Sequence of chain 2.A:
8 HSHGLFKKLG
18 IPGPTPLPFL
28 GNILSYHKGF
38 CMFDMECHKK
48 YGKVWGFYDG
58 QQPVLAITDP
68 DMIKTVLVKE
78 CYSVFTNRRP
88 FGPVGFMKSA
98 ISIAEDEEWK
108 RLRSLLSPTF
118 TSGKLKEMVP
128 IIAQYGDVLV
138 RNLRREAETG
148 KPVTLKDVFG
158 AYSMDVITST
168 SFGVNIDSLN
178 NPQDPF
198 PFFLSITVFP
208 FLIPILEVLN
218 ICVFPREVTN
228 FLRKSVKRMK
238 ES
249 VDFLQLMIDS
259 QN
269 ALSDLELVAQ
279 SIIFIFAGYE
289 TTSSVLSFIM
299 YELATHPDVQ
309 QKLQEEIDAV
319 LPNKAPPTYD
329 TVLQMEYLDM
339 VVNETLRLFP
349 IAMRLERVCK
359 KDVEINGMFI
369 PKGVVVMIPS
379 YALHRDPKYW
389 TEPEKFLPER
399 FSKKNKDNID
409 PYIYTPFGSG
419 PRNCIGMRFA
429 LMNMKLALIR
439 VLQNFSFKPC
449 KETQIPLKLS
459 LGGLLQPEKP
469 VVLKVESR

A protein and the small-molecule ligand that binds it are described below.
Small molecule (SMILES): CC(C)(C)OC(=O)N[C@H](CS[C@@H](Cc1cccc2ccccc12)C(=O)/N=C/Cc1cccnc1)Cc1cccc2ccccc12

Binding-site contacts:
Ligand atom C32 contacts residue THR289 of chain 2.A at 3.9 Å.
Ligand atom C17 contacts residue PHE284 of chain 2.A at 3.8 Å (hydrophobic).
Ligand atom S11 contacts residue ILE100 of chain 2.A at 3.4 Å.
Ligand atom C24 contacts residue SER99 of chain 2.A at 3.2 Å.
Ligand atom C32 contacts residue ILE349 of chain 2.A at 3.9 Å (hydrophobic).
Ligand atom O05 contacts residue PHE88 of chain 2.A at 4.0 Å.
Ligand atom C03 contacts residue ARG86 of chain 2.A at 3.4 Å.
Ligand atom S11 contacts residue PHE88 of chain 2.A at 3.7 Å.
Ligand atom C18 contacts residue PHE284 of chain 2.A at 3.3 Å (hydrophobic).
Ligand atom C39 contacts residue ARG85 of chain 2.A at 3.6 Å.
Ligand atom C22 contacts residue PHE221 of chain 2.A at 3.4 Å (hydrophobic).
Ligand atom C27 contacts residue SER99 of chain 2.A at 4.0 Å.
Ligand atom O07 contacts residue ARG86 of chain 2.A at 3.7 Å.
Ligand atom C39 contacts residue HEM1 of chain 2.C at 3.9 Å.
Ligand atom C23 contacts residue PHE221 of chain 2.A at 3.5 Å (hydrophobic).
Ligand atom N26 contacts residue SER99 of chain 2.A at 3.9 Å.
Ligand atom O25 contacts residue SER99 of chain 2.A at 2.6 Å (h-bond).
Ligand atom C40 contacts residue HEM1 of chain 2.C at 3.1 Å.
Ligand atom N33 contacts residue THR289 of chain 2.A at 4.0 Å.
Ligand atom C15 contacts residue PHE284 of chain 2.A at 3.9 Å (hydrophobic).
Ligand atom O05 contacts residue ARG86 of chain 2.A at 3.5 Å (salt-bridge).
Ligand atom C06 contacts residue ARG86 of chain 2.A at 3.9 Å.
Ligand atom C04 contacts residue PHE88 of chain 2.A at 3.4 Å (hydrophobic).
Ligand atom O07 contacts residue ARG85 of chain 2.A at 3.4 Å.
Ligand atom C20 contacts residue PHE284 of chain 2.A at 3.6 Å (hydrophobic).
Ligand atom C28 contacts residue ALA285 of chain 2.A at 3.4 Å (hydrophobic).
Ligand atom C28 contacts residue PHE284 of chain 2.A at 3.4 Å (hydrophobic).
Ligand atom C31 contacts residue THR289 of chain 2.A at 3.9 Å.
Ligand atom C29 contacts residue THR289 of chain 2.A at 4.0 Å.
Ligand atom C30 contacts residue PHE284 of chain 2.A at 3.9 Å (hydrophobic).
Ligand atom N33 contacts residue HEM1 of chain 2.C at 2.3 Å.
Ligand atom C32 contacts residue HEM1 of chain 2.C at 3.1 Å.
Ligand atom C10 contacts residue SER99 of chain 2.A at 4.0 Å.
Ligand atom C30 contacts residue THR289 of chain 2.A at 3.9 Å.
Ligand atom C29 contacts residue ALA285 of chain 2.A at 3.7 Å (hydrophobic).
Ligand atom C34 contacts residue HEM1 of chain 2.C at 3.0 Å.
Ligand atom C34 contacts residue ALA285 of chain 2.A at 3.5 Å (hydrophobic).
Ligand atom C19 contacts residue PHE284 of chain 2.A at 3.2 Å (hydrophobic).
Ligand atom C03 contacts residue GLU354 of chain 2.A at 3.1 Å.
Ligand atom C41 contacts residue HEM1 of chain 2.C at 3.7 Å.